Sequence of chain 1.D:
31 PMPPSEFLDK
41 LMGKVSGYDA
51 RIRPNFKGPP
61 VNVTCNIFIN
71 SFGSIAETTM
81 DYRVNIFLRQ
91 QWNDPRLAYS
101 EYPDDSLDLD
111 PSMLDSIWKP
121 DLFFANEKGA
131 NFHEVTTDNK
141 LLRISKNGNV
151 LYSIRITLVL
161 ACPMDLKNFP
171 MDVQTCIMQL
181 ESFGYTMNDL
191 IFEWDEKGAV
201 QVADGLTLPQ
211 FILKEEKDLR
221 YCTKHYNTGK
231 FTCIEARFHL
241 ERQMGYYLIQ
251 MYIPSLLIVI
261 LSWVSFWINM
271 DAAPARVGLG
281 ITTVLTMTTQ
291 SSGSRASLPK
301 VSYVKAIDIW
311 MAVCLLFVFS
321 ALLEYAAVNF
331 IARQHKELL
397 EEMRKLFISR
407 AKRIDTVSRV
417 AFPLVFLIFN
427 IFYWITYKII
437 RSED

This small molecule binds to this protein.
Small molecule (SMILES): NCC(=O)O

Sequence of chain 1.C:
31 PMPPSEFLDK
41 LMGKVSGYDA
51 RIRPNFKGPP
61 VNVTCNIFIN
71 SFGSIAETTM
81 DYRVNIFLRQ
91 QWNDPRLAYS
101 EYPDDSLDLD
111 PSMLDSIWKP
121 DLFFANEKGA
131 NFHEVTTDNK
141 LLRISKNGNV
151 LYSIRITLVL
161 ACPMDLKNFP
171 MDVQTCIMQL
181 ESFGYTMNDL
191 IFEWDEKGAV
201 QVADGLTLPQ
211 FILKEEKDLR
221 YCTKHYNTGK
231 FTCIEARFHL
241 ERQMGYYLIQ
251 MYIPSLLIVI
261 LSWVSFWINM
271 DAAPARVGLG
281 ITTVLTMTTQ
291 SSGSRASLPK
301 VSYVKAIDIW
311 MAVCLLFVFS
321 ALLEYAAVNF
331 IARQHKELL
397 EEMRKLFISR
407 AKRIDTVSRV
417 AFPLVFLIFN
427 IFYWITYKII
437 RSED

Binding-site contacts:
Ligand atom CA contacts residue SER153 of chain 1.D at 4.2 Å.
Ligand atom OXT contacts residue THR228 of chain 1.C at 3.3 Å (h-bond).
Ligand atom N contacts residue PHE183 of chain 1.C at 3.9 Å.
Ligand atom CA contacts residue TYR226 of chain 1.C at 4.3 Å (hydrophobic).
Ligand atom C contacts residue THR228 of chain 1.C at 4.1 Å.
Ligand atom O contacts residue ARG89 of chain 1.D at 2.6 Å (salt-bridge).
Ligand atom CA contacts residue PHE183 of chain 1.C at 3.6 Å (hydrophobic).
Ligand atom C contacts residue TYR226 of chain 1.C at 4.3 Å (hydrophobic).
Ligand atom OXT contacts residue ASN227 of chain 1.C at 4.4 Å.
Ligand atom OXT contacts residue PHE231 of chain 1.C at 4.3 Å.
Ligand atom N contacts residue TYR226 of chain 1.C at 3.3 Å.
Ligand atom CA contacts residue THR228 of chain 1.C at 4.5 Å.
Ligand atom C contacts residue ARG89 of chain 1.D at 3.3 Å.
Ligand atom C contacts residue SER153 of chain 1.D at 4.1 Å.
Ligand atom OXT contacts residue TYR226 of chain 1.C at 3.7 Å.
Ligand atom OXT contacts residue ARG89 of chain 1.D at 3.3 Å (salt-bridge).
Ligand atom CA contacts residue LEU141 of chain 1.D at 3.8 Å (hydrophobic).
Ligand atom N contacts residue PHE231 of chain 1.C at 3.5 Å.
Ligand atom O contacts residue SER153 of chain 1.D at 3.4 Å (h-bond).
Ligand atom CA contacts residue PHE231 of chain 1.C at 4.2 Å (hydrophobic).
Ligand atom O contacts residue PHE87 of chain 1.D at 4.4 Å.